Sequence of chain 1.A:
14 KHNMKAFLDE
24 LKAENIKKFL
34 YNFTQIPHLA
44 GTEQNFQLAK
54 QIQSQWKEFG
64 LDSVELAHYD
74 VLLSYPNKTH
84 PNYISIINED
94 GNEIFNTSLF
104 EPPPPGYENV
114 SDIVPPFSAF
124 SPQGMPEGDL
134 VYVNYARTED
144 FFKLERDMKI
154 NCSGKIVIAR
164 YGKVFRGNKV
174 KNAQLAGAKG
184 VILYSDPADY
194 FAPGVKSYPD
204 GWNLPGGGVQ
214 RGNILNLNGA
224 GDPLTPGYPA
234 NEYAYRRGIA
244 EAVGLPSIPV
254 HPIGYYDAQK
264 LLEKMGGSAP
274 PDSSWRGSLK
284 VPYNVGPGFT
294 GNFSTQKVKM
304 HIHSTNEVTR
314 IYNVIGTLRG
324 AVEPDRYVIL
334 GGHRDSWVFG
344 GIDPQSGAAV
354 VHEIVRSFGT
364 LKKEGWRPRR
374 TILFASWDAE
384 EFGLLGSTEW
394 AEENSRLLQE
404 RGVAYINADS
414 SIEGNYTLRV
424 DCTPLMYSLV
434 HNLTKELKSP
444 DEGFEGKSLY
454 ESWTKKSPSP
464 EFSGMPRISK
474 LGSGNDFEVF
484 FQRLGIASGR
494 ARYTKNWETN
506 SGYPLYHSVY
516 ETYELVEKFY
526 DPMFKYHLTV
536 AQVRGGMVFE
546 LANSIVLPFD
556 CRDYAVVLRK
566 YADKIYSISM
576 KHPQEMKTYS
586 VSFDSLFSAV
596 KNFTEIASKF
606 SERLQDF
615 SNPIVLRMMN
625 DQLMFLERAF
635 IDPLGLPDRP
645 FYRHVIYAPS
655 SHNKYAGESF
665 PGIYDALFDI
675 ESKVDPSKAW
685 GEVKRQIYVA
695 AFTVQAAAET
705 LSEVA

Binding-site contacts:
Ligand atom C5 contacts residue ASN597 of chain 1.A at 3.6 Å.
Ligand atom O5 contacts residue ASN597 of chain 1.A at 2.3 Å (h-bond).
Ligand atom N2 contacts residue SER593 of chain 1.A at 2.9 Å (h-bond).
Ligand atom O2 contacts residue HIS71 of chain 2.A at 3.0 Å (h-bond).
Ligand atom C6 contacts residue LEU69 of chain 2.A at 3.2 Å (hydrophobic).
Ligand atom C3 contacts residue GLU235 of chain 2.A at 3.9 Å.
Ligand atom C1 contacts residue SER593 of chain 1.A at 3.6 Å.
Ligand atom C1 contacts residue GLN699 of chain 1.A at 3.8 Å.
Ligand atom C2 contacts residue ARG313 of chain 2.A at 3.7 Å.
Ligand atom O4 contacts residue ARG313 of chain 2.A at 3.8 Å.
Ligand atom O7 contacts residue GLN699 of chain 1.A at 3.4 Å.
Ligand atom C8 contacts residue SER590 of chain 1.A at 3.4 Å.
Ligand atom O3 contacts residue ARG313 of chain 2.A at 3.0 Å (salt-bridge).
Ligand atom C2 contacts residue GLN699 of chain 1.A at 3.7 Å.
Ligand atom C2 contacts residue GLU235 of chain 2.A at 3.4 Å.
Ligand atom C7 contacts residue GLN699 of chain 1.A at 3.4 Å.
Ligand atom C5 contacts residue GLU235 of chain 2.A at 3.5 Å.
Ligand atom O3 contacts residue GLU235 of chain 2.A at 3.1 Å (salt-bridge).
Ligand atom N2 contacts residue GLN699 of chain 1.A at 3.5 Å (h-bond).
Ligand atom C8 contacts residue ALA594 of chain 1.A at 3.7 Å (hydrophobic).
Ligand atom C3 contacts residue GLU235 of chain 2.A at 3.4 Å.
Ligand atom C7 contacts residue ASN597 of chain 1.A at 3.8 Å.
Ligand atom C1 contacts residue ASN597 of chain 1.A at 1.4 Å.
Ligand atom O4 contacts residue GLU235 of chain 2.A at 3.0 Å (salt-bridge).
Ligand atom C4 contacts residue ARG313 of chain 2.A at 3.5 Å.
Ligand atom O6 contacts residue LEU69 of chain 2.A at 3.5 Å.
Ligand atom C7 contacts residue SER593 of chain 1.A at 3.9 Å.
Ligand atom N2 contacts residue ASN597 of chain 1.A at 2.9 Å (h-bond).
Ligand atom C3 contacts residue ARG313 of chain 2.A at 3.7 Å.
Ligand atom C6 contacts residue GLU235 of chain 2.A at 3.9 Å.
Ligand atom C3 contacts residue ASN597 of chain 1.A at 3.7 Å.
Ligand atom C8 contacts residue SER593 of chain 1.A at 3.9 Å.
Ligand atom O2 contacts residue ARG313 of chain 2.A at 3.5 Å (salt-bridge).
Ligand atom C3 contacts residue ARG313 of chain 2.A at 3.7 Å.
Ligand atom O2 contacts residue GLU235 of chain 2.A at 2.6 Å (salt-bridge).
Ligand atom C4 contacts residue GLU235 of chain 2.A at 3.6 Å.
Ligand atom C2 contacts residue ASN597 of chain 1.A at 2.4 Å.
Ligand atom C8 contacts residue TYR236 of chain 2.A at 3.7 Å (hydrophobic).
Ligand atom C2 contacts residue SER593 of chain 1.A at 3.7 Å.
Ligand atom O5 contacts residue HIS71 of chain 2.A at 3.5 Å.

This small molecule binds to this protein.
Small molecule (SMILES): CC(=O)N[C@H]1[C@H](O[C@H]2[C@H](O)[C@@H](NC(C)=O)CO[C@@H]2CO)O[C@H](CO)[C@@H](O[C@@H]2O[C@H](CO[C@H]3O[C@H](CO)[C@@H](O)[C@H](O)[C@@H]3O)[C@@H](O)[C@H](O[C@H]3O[C@H](CO)[C@@H](O)[C@H](O)[C@@H]3O)[C@@H]2O)[C@@H]1O

Sequence of chain 2.A:
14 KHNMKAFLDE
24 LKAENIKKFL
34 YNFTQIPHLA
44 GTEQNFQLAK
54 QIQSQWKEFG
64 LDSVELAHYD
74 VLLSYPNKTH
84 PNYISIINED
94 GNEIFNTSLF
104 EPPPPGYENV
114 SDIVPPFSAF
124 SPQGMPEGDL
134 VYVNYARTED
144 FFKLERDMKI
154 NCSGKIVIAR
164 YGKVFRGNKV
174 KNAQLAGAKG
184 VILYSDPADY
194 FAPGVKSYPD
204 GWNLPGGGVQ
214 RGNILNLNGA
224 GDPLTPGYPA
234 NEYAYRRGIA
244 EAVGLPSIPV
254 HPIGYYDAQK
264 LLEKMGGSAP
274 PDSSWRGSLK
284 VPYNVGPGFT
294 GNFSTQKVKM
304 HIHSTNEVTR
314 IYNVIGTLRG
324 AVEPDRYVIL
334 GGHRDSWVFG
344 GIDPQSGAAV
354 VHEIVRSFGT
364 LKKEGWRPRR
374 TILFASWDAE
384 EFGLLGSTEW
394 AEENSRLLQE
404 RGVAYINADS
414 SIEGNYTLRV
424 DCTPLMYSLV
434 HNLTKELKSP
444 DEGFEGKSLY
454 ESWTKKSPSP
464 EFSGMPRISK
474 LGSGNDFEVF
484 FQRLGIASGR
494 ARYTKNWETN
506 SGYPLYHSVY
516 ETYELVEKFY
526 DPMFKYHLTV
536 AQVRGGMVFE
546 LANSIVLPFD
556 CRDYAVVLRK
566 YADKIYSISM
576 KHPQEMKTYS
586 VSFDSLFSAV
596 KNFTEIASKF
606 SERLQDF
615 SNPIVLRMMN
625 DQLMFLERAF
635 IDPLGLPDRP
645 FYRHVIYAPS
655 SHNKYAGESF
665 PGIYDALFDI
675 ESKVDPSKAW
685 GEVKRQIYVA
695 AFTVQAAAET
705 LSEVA